Binding-site contacts:
Ligand atom C3 contacts residue ASN47 of chain 1.B at 3.7 Å.
Ligand atom C5 contacts residue ASN47 of chain 1.B at 3.6 Å.
Ligand atom N2 contacts residue ASN47 of chain 1.B at 2.9 Å (h-bond).
Ligand atom C2 contacts residue ASN47 of chain 1.B at 2.4 Å.
Ligand atom O7 contacts residue ASN47 of chain 1.B at 3.5 Å (h-bond).
Ligand atom C6 contacts residue SER109 of chain 1.B at 3.8 Å.
Ligand atom C6 contacts residue VAL70 of chain 1.B at 4.0 Å (hydrophobic).
Ligand atom O5 contacts residue GLU71 of chain 1.B at 3.3 Å.
Ligand atom C6 contacts residue GLU71 of chain 1.B at 4.0 Å.
Ligand atom O6 contacts residue SER109 of chain 1.B at 2.6 Å (h-bond).
Ligand atom O6 contacts residue LYS22 of chain 1.B at 2.6 Å (salt-bridge).
Ligand atom C7 contacts residue ILE26 of chain 1.B at 4.3 Å (hydrophobic).
Ligand atom C1 contacts residue GLU71 of chain 1.B at 3.9 Å.
Ligand atom C8 contacts residue LYS108 of chain 1.B at 4.5 Å.
Ligand atom O7 contacts residue GLN129 of chain 1.B at 4.2 Å.
Ligand atom O6 contacts residue VAL70 of chain 1.B at 4.5 Å.
Ligand atom C7 contacts residue SER109 of chain 1.B at 4.2 Å.
Ligand atom C5 contacts residue VAL70 of chain 1.B at 3.9 Å (hydrophobic).
Ligand atom C5 contacts residue GLU71 of chain 1.B at 4.0 Å.
Ligand atom C6 contacts residue LYS22 of chain 1.B at 3.9 Å.
Ligand atom O5 contacts residue ASN47 of chain 1.B at 2.3 Å (h-bond).
Ligand atom O6 contacts residue GLU71 of chain 1.B at 3.0 Å (salt-bridge).
Ligand atom C5 contacts residue HIS24 of chain 1.B at 4.5 Å.
Ligand atom C1 contacts residue VAL70 of chain 1.B at 4.0 Å (hydrophobic).
Ligand atom C3 contacts residue HIS24 of chain 1.B at 4.3 Å.
Ligand atom O7 contacts residue GLU71 of chain 1.B at 3.7 Å.
Ligand atom C4 contacts residue ASN47 of chain 1.B at 4.2 Å.
Ligand atom N2 contacts residue HIS24 of chain 1.B at 4.4 Å.
Ligand atom C1 contacts residue HIS24 of chain 1.B at 4.3 Å.
Ligand atom C1 contacts residue ASN47 of chain 1.B at 1.4 Å.
Ligand atom C8 contacts residue GLN129 of chain 1.B at 4.2 Å.
Ligand atom O5 contacts residue VAL70 of chain 1.B at 3.6 Å.
Ligand atom C4 contacts residue GLU71 of chain 1.B at 4.2 Å.
Ligand atom C8 contacts residue ILE26 of chain 1.B at 3.6 Å (hydrophobic).
Ligand atom C8 contacts residue SER109 of chain 1.B at 3.2 Å.
Ligand atom C2 contacts residue GLU71 of chain 1.B at 4.0 Å.
Ligand atom C7 contacts residue ASN47 of chain 1.B at 3.4 Å.

The protein below binds the small molecule below.
Small molecule (SMILES): CC(=O)N[C@H]1[C@H](O[C@H]2[C@H](O)[C@@H](NC(C)=O)CO[C@@H]2CO)O[C@H](CO)[C@@H](O)[C@@H]1O

Sequence of chain 1.B:
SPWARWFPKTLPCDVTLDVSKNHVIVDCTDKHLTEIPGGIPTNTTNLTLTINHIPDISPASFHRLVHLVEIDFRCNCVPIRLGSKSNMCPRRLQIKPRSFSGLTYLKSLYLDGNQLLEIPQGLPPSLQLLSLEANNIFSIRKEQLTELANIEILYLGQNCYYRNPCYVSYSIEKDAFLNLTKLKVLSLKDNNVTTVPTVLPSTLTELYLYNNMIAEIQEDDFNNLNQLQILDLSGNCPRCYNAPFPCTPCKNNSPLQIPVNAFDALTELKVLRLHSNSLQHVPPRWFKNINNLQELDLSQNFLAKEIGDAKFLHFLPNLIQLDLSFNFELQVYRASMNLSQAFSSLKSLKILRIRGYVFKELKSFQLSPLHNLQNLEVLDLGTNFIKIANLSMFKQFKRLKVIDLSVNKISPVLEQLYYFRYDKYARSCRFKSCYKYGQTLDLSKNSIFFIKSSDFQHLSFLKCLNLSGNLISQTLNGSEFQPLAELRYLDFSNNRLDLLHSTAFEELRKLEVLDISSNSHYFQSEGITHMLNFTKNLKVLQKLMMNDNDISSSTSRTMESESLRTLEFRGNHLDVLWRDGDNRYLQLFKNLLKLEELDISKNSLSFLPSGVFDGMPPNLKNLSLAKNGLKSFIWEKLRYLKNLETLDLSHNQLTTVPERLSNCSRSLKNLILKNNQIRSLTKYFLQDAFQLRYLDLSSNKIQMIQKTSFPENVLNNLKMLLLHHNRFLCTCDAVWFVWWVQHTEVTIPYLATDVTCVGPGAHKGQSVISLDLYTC